Binding-site contacts:
Ligand atom O5' contacts residue ASP273 of chain 28.A at 4.1 Å.
Ligand atom OP2 contacts residue ASN491 of chain 28.A at 1.7 Å (h-bond).
Ligand atom C5' contacts residue ASN491 of chain 28.A at 4.0 Å.
Ligand atom C5' contacts residue ASP273 of chain 28.A at 3.8 Å.
Ligand atom OP1 contacts residue PHE272 of chain 28.A at 3.4 Å.
Ligand atom P contacts residue ASN491 of chain 28.A at 3.0 Å.
Ligand atom OP1 contacts residue ASN491 of chain 28.A at 3.6 Å.
Ligand atom OP1 contacts residue ASP273 of chain 28.A at 3.3 Å.
Ligand atom P contacts residue PHE272 of chain 28.A at 4.3 Å.
Ligand atom P contacts residue TYR271 of chain 28.A at 4.5 Å.
Ligand atom P contacts residue ASP273 of chain 28.A at 2.8 Å.
Ligand atom O5' contacts residue ASN491 of chain 28.A at 3.5 Å (h-bond).
Ligand atom OP1 contacts residue TYR271 of chain 28.A at 3.1 Å (h-bond).
Ligand atom OP2 contacts residue ASP273 of chain 28.A at 2.4 Å.

The small molecule below binds the protein below.
Small molecule (SMILES): Nc1ncnc2c1ncn2[C@H]1C[C@H](O)[C@@H](COP(=O)(O)O)O1

Sequence of chain 28.A:
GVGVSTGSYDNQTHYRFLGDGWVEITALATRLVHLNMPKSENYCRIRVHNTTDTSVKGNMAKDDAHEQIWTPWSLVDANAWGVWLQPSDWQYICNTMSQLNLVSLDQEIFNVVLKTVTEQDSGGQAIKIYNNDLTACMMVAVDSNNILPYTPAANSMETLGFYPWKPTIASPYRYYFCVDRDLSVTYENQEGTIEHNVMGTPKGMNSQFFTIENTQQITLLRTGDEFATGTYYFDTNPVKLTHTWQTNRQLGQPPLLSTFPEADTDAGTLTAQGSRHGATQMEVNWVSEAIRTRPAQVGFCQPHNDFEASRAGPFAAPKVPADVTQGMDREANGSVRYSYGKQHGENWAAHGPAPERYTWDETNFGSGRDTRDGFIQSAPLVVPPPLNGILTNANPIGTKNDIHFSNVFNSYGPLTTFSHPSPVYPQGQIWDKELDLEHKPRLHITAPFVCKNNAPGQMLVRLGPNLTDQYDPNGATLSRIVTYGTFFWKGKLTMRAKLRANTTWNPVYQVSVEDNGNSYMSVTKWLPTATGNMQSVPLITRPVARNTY